Sequence of chain 9.C:
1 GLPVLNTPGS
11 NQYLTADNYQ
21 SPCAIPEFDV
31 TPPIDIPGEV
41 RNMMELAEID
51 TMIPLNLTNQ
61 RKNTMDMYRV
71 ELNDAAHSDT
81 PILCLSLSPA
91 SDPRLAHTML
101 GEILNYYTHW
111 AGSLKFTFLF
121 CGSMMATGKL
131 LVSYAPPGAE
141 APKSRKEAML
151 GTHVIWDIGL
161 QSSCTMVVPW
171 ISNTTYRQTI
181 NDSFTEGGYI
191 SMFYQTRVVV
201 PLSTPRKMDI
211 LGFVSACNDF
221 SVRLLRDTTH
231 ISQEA

This small molecule binds to this protein.
Small molecule (SMILES): COc1ccc(OCc2ccc(COc3c(Cl)cccc3Cl)cc2)c(Cl)c1

Sequence of chain 9.A:
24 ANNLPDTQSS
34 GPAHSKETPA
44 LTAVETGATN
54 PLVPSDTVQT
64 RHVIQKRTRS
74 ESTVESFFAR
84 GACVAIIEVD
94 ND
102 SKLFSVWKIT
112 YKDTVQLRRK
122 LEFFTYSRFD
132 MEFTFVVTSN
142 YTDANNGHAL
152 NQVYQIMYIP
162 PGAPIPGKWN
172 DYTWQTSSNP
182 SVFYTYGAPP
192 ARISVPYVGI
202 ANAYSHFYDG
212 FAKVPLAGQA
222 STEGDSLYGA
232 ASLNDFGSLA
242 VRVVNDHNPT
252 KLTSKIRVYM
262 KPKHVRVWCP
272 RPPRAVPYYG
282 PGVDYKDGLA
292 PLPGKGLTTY

Binding-site contacts:
Ligand atom C7 contacts residue MET132 of chain 9.A at 3.3 Å (hydrophobic).
Ligand atom C3 contacts residue MET132 of chain 9.A at 3.7 Å (hydrophobic).
Ligand atom CL2 contacts residue ALA24 of chain 9.C at 3.5 Å.
Ligand atom C21 contacts residue SER128 of chain 9.A at 3.8 Å.
Ligand atom C10 contacts residue TYR159 of chain 9.A at 3.5 Å (hydrophobic).
Ligand atom C14 contacts residue TYR159 of chain 9.A at 3.5 Å (hydrophobic).
Ligand atom C12 contacts residue PHE134 of chain 9.A at 3.8 Å (hydrophobic).
Ligand atom O1 contacts residue ILE110 of chain 9.A at 3.7 Å.
Ligand atom C12 contacts residue ILE110 of chain 9.A at 3.8 Å (hydrophobic).
Ligand atom C13 contacts residue PHE134 of chain 9.A at 3.7 Å (hydrophobic).
Ligand atom O1 contacts residue PHE237 of chain 9.A at 3.8 Å.
Ligand atom O1 contacts residue MET132 of chain 9.A at 3.7 Å.
Ligand atom C20 contacts residue LEU240 of chain 9.A at 3.8 Å (hydrophobic).
Ligand atom C21 contacts residue HIS207 of chain 9.A at 3.6 Å.
Ligand atom CL2 contacts residue ILE25 of chain 9.C at 3.4 Å.
Ligand atom C1 contacts residue TYR205 of chain 9.A at 3.8 Å (hydrophobic).
Ligand atom O2 contacts residue VAL196 of chain 9.A at 3.4 Å.
Ligand atom C9 contacts residue PHE237 of chain 9.A at 3.7 Å (hydrophobic).
Ligand atom C16 contacts residue ALA24 of chain 9.C at 3.8 Å (hydrophobic).
Ligand atom C21 contacts residue TYR205 of chain 9.A at 3.8 Å (hydrophobic).
Ligand atom C13 contacts residue ILE110 of chain 9.A at 3.7 Å (hydrophobic).
Ligand atom C8 contacts residue MET132 of chain 9.A at 3.4 Å (hydrophobic).
Ligand atom C17 contacts residue ALA24 of chain 9.C at 3.7 Å (hydrophobic).
Ligand atom C20 contacts residue ILE194 of chain 9.A at 3.8 Å (hydrophobic).
Ligand atom CL3 contacts residue PHE134 of chain 9.A at 3.8 Å.
Ligand atom C6 contacts residue TYR112 of chain 9.A at 3.7 Å (hydrophobic).
Ligand atom O3 contacts residue PHE130 of chain 9.A at 3.6 Å.
Ligand atom C2 contacts residue PHE237 of chain 9.A at 3.6 Å (hydrophobic).
Ligand atom C5 contacts residue TYR112 of chain 9.A at 3.5 Å (hydrophobic).
Ligand atom C4 contacts residue MET132 of chain 9.A at 3.8 Å (hydrophobic).
Ligand atom CL3 contacts residue LEU240 of chain 9.A at 3.8 Å.
Ligand atom CL2 contacts residue TYR159 of chain 9.A at 3.6 Å.
Ligand atom C11 contacts residue ILE110 of chain 9.A at 3.8 Å (hydrophobic).
Ligand atom C16 contacts residue TYR159 of chain 9.A at 3.8 Å (hydrophobic).
Ligand atom O3 contacts residue TYR112 of chain 9.A at 3.6 Å.
Ligand atom C13 contacts residue MET132 of chain 9.A at 3.4 Å (hydrophobic).
Ligand atom C9 contacts residue VAL199 of chain 9.A at 3.6 Å (hydrophobic).
Ligand atom C19 contacts residue LEU240 of chain 9.A at 3.8 Å (hydrophobic).
Ligand atom C7 contacts residue PHE237 of chain 9.A at 3.5 Å (hydrophobic).
Ligand atom C17 contacts residue TYR159 of chain 9.A at 3.7 Å (hydrophobic).